The small molecule below binds the protein below.
Small molecule (SMILES): OCCCO

Binding-site contacts:
Ligand atom C3 contacts residue ILE7 of chain 1.A at 4.3 Å (hydrophobic).
Ligand atom C1 contacts residue ILE9 of chain 1.A at 4.4 Å (hydrophobic).
Ligand atom C3 contacts residue ILE9 of chain 1.A at 3.1 Å (hydrophobic).
Ligand atom C2 contacts residue ILE9 of chain 1.A at 3.9 Å (hydrophobic).
Ligand atom O3 contacts residue ILE9 of chain 1.A at 3.2 Å (h-bond).
Ligand atom O3 contacts residue MET8 of chain 1.A at 3.6 Å.
Ligand atom C3 contacts residue MET8 of chain 1.A at 3.7 Å (hydrophobic).

Sequence of chain 1.A:
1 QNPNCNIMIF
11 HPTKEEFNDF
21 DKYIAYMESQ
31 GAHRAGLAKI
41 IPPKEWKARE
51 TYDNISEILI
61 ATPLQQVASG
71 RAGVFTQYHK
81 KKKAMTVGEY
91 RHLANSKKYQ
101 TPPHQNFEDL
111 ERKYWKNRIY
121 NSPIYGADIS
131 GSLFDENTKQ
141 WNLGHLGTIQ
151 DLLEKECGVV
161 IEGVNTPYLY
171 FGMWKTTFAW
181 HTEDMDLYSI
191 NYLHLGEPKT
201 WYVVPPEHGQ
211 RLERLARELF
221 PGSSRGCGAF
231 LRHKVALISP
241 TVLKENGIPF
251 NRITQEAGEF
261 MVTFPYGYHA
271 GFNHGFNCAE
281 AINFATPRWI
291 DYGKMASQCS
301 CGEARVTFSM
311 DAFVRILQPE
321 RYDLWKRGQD